A protein and the small-molecule ligand that binds it are described below.
Small molecule (SMILES): CC[C@H](C)[C@H](NC(=O)[C@@H](N)CC(C)C)C(=O)NCC(=O)N[C@@H](CCCN=C(N)N)C(=O)N[C@H](C=O)[C@@H](C)O

Binding-site contacts:
Ligand atom CG contacts residue SER86 of chain 38.A at 4.2 Å.
Ligand atom CB contacts residue SER233 of chain 37.C at 4.1 Å.
Ligand atom O contacts residue LYS98 of chain 38.A at 3.8 Å.
Ligand atom O contacts residue SER86 of chain 38.A at 2.8 Å (h-bond).
Ligand atom NH1 contacts residue LEU87 of chain 38.A at 3.9 Å.
Ligand atom C contacts residue LYS234 of chain 37.C at 3.0 Å.
Ligand atom CA contacts residue SER233 of chain 37.C at 3.6 Å.
Ligand atom CZ contacts residue LYS98 of chain 38.A at 3.7 Å.
Ligand atom C contacts residue LYS98 of chain 38.A at 3.7 Å.
Ligand atom O contacts residue LYS234 of chain 37.C at 3.4 Å.
Ligand atom CD contacts residue SER86 of chain 38.A at 3.5 Å.
Ligand atom CD contacts residue ASN101 of chain 38.A at 3.2 Å.
Ligand atom CD2 contacts residue ILE84 of chain 38.A at 3.9 Å (hydrophobic).
Ligand atom CA contacts residue SER86 of chain 38.A at 4.0 Å.
Ligand atom CZ contacts residue PHE100 of chain 38.A at 4.1 Å (hydrophobic).
Ligand atom NE contacts residue ASN101 of chain 38.A at 3.0 Å (h-bond).
Ligand atom NH2 contacts residue SER86 of chain 38.A at 3.5 Å (h-bond).
Ligand atom CB contacts residue SER86 of chain 38.A at 3.9 Å.
Ligand atom CD1 contacts residue ILE84 of chain 38.A at 4.0 Å (hydrophobic).
Ligand atom N contacts residue SER233 of chain 37.C at 3.0 Å (h-bond).
Ligand atom NH2 contacts residue ASN101 of chain 38.A at 3.7 Å.
Ligand atom C contacts residue THR88 of chain 38.A at 4.2 Å.
Ligand atom CZ contacts residue LEU87 of chain 38.A at 4.2 Å (hydrophobic).
Ligand atom N contacts residue SER86 of chain 38.A at 4.0 Å.
Ligand atom NH1 contacts residue LYS98 of chain 38.A at 3.7 Å.
Ligand atom NH1 contacts residue THR88 of chain 38.A at 3.8 Å.
Ligand atom NH2 contacts residue LEU87 of chain 38.A at 3.9 Å.
Ligand atom C contacts residue SER86 of chain 38.A at 3.6 Å.
Ligand atom NH2 contacts residue PHE100 of chain 38.A at 2.8 Å (h-bond).
Ligand atom N contacts residue LYS234 of chain 37.C at 1.5 Å.
Ligand atom NE contacts residue SER86 of chain 38.A at 3.6 Å.
Ligand atom NH1 contacts residue SER86 of chain 38.A at 3.4 Å (h-bond).
Ligand atom NH2 contacts residue LYS97 of chain 38.A at 3.6 Å (salt-bridge).
Ligand atom CZ contacts residue SER86 of chain 38.A at 3.2 Å.
Ligand atom NH2 contacts residue LYS98 of chain 38.A at 2.7 Å (salt-bridge).
Ligand atom CZ contacts residue ASN101 of chain 38.A at 3.7 Å.
Ligand atom N contacts residue LYS234 of chain 37.C at 3.6 Å.
Ligand atom CA contacts residue LYS234 of chain 37.C at 2.5 Å.
Ligand atom CB contacts residue LYS234 of chain 37.C at 3.9 Å.
Ligand atom O contacts residue THR88 of chain 38.A at 3.7 Å.

Sequence of chain 37.C:
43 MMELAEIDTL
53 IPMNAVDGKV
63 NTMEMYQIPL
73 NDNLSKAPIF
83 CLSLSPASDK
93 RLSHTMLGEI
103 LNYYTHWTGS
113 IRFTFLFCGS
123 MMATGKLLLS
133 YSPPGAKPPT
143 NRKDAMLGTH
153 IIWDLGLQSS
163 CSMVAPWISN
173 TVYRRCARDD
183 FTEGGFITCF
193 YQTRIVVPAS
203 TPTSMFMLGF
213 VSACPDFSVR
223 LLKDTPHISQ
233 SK

Sequence of chain 38.A:
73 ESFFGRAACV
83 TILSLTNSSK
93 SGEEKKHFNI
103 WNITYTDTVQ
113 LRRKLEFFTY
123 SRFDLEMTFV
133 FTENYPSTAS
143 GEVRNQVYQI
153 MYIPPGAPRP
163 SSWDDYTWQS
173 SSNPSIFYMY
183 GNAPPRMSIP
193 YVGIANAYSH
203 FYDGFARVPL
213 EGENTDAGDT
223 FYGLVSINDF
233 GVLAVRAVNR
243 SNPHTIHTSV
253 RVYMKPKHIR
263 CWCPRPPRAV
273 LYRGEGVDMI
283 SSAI